Sequence of chain 2.C:
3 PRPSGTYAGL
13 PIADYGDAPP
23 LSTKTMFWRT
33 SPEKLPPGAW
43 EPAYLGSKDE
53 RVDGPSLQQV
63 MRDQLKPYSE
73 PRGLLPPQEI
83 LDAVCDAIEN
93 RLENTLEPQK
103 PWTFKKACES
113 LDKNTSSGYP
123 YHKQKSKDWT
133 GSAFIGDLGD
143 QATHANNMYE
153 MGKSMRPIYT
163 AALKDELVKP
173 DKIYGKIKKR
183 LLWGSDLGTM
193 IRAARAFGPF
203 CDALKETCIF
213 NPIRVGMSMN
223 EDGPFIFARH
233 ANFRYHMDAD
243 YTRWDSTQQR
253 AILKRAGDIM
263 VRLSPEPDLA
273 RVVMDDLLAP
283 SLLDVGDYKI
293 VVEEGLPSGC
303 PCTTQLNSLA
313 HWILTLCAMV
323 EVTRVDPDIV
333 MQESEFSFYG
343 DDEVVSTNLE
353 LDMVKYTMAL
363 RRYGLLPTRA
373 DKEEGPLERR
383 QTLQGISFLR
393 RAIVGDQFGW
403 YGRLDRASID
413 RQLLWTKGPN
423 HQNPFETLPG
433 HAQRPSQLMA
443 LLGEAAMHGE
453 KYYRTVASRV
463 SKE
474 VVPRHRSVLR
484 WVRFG

Binding-site contacts:
Ligand atom CAR contacts residue GLN414 of chain 2.C at 3.7 Å.
Ligand atom CBD contacts residue ARG392 of chain 2.C at 3.3 Å.
Ligand atom OAB contacts residue ARG392 of chain 2.C at 2.6 Å (salt-bridge).
Ligand atom OAF contacts residue ARG392 of chain 2.C at 3.5 Å (salt-bridge).
Ligand atom CAR contacts residue PHE29 of chain 2.C at 3.8 Å (hydrophobic).
Ligand atom CAL contacts residue TYR341 of chain 2.C at 3.6 Å (hydrophobic).
Ligand atom OAH contacts residue LYS419 of chain 2.C at 2.8 Å (salt-bridge).
Ligand atom OAC contacts residue ARG392 of chain 2.C at 3.6 Å (salt-bridge).
Ligand atom CAO contacts residue ARG392 of chain 2.C at 3.6 Å.
Ligand atom OAB contacts residue ARG393 of chain 2.C at 3.1 Å (salt-bridge).
Ligand atom CAU contacts residue TRP417 of chain 2.C at 3.5 Å (hydrophobic).
Ligand atom CAU contacts residue ARG436 of chain 2.C at 3.8 Å.
Ligand atom OAJ contacts residue MET221 of chain 2.C at 3.6 Å (h-bond).
Ligand atom OAE contacts residue ARG436 of chain 2.C at 2.7 Å (salt-bridge).
Ligand atom OAK contacts residue MET221 of chain 2.C at 3.2 Å.
Ligand atom OAH contacts residue ARG436 of chain 2.C at 3.9 Å.
Ligand atom NBL contacts residue LEU391 of chain 2.C at 3.8 Å.
Ligand atom CBF contacts residue LYS419 of chain 2.C at 3.7 Å.
Ligand atom OAI contacts residue LEU169 of chain 2.C at 3.2 Å.
Ligand atom OAF contacts residue GLN414 of chain 2.C at 3.6 Å (h-bond).
Ligand atom CAM contacts residue TRP417 of chain 2.C at 3.1 Å (hydrophobic).
Ligand atom CAW contacts residue ARG393 of chain 2.C at 3.5 Å.
Ligand atom OAD contacts residue GLN439 of chain 2.C at 3.4 Å.
Ligand atom CBB contacts residue ARG392 of chain 2.C at 3.5 Å.
Ligand atom SBM contacts residue ARG436 of chain 2.C at 3.8 Å.
Ligand atom OAK contacts residue LEU391 of chain 2.C at 3.7 Å.
Ligand atom CBA contacts residue ARG392 of chain 2.C at 3.7 Å.
Ligand atom OAE contacts residue GLN439 of chain 2.C at 3.5 Å (h-bond).
Ligand atom CAA contacts residue ARG392 of chain 2.C at 3.9 Å.
Ligand atom OAH contacts residue THR418 of chain 2.C at 3.3 Å (h-bond).
Ligand atom CAV contacts residue ARG392 of chain 2.C at 3.2 Å.
Ligand atom CBE contacts residue ARG392 of chain 2.C at 3.6 Å.
Ligand atom CAS contacts residue LYS419 of chain 2.C at 3.5 Å.
Ligand atom CBI contacts residue GLN414 of chain 2.C at 3.8 Å.
Ligand atom OAJ contacts residue MET219 of chain 2.C at 3.2 Å (h-bond).
Ligand atom CAZ contacts residue ARG392 of chain 2.C at 3.7 Å.
Ligand atom OAK contacts residue ARG393 of chain 2.C at 3.6 Å.
Ligand atom CAT contacts residue GLN439 of chain 2.C at 3.7 Å.
Ligand atom CAM contacts residue GLN414 of chain 2.C at 3.9 Å.
Ligand atom CAQ contacts residue ARG392 of chain 2.C at 3.5 Å.

The small molecule below binds the protein below.
Small molecule (SMILES): Cc1ccc(C(=O)Nc2ccc(S(=O)(=O)O)c3cccc(S(=O)(=O)O)c23)cc1NC(=O)c1cccc([N+](=O)[O-])c1